Binding-site contacts:
Ligand atom C6 contacts residue TYR129 of chain 1.E at 4.4 Å (hydrophobic).
Ligand atom N2 contacts residue THR226 of chain 1.E at 4.4 Å.
Ligand atom C1 contacts residue ILE162 of chain 1.E at 4.4 Å (hydrophobic).
Ligand atom C5 contacts residue ASN224 of chain 1.E at 3.8 Å.
Ligand atom N2 contacts residue ASN224 of chain 1.E at 3.1 Å (h-bond).
Ligand atom C8 contacts residue ASN224 of chain 1.E at 3.1 Å.
Ligand atom C8 contacts residue THR225 of chain 1.E at 3.7 Å.
Ligand atom O7 contacts residue ASN224 of chain 1.E at 3.2 Å (h-bond).
Ligand atom C6 contacts residue GLY160 of chain 1.E at 3.8 Å.
Ligand atom C7 contacts residue THR225 of chain 1.E at 3.9 Å.
Ligand atom C7 contacts residue ASN224 of chain 1.E at 3.3 Å.
Ligand atom O6 contacts residue GLY159 of chain 1.E at 3.3 Å (h-bond).
Ligand atom C3 contacts residue ASN224 of chain 1.E at 3.9 Å.
Ligand atom C6 contacts residue GLY159 of chain 1.E at 3.4 Å.
Ligand atom C5 contacts residue GLY160 of chain 1.E at 3.6 Å.
Ligand atom C5 contacts residue GLY159 of chain 1.E at 4.3 Å.
Ligand atom O6 contacts residue GLY160 of chain 1.E at 3.7 Å.
Ligand atom O7 contacts residue THR226 of chain 1.E at 3.1 Å.
Ligand atom C7 contacts residue THR226 of chain 1.E at 3.6 Å.
Ligand atom O5 contacts residue ILE162 of chain 1.E at 4.0 Å.
Ligand atom C1 contacts residue ASN224 of chain 1.E at 1.5 Å.
Ligand atom C8 contacts residue THR226 of chain 1.E at 4.0 Å.
Ligand atom O5 contacts residue ASN224 of chain 1.E at 2.4 Å (h-bond).
Ligand atom C2 contacts residue ASN224 of chain 1.E at 2.5 Å.
Ligand atom O5 contacts residue GLY160 of chain 1.E at 4.2 Å.
Ligand atom O7 contacts residue THR225 of chain 1.E at 3.0 Å.
Ligand atom C4 contacts residue ASN224 of chain 1.E at 4.3 Å.

Sequence of chain 1.E:
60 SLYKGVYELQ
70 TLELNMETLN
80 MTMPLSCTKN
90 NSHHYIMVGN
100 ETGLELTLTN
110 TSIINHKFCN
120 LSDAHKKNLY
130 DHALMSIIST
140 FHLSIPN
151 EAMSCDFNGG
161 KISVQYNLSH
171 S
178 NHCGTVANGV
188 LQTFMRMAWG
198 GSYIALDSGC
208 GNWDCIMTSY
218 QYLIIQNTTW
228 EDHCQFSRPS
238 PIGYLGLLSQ

A protein and the small-molecule ligand that binds it are described below.
Small molecule (SMILES): CC(=O)N[C@@H]1[C@@H](O)[C@H](O)[C@@H](CO)O[C@H]1O